A small-molecule ligand and the protein it binds are described below.
Small molecule (SMILES): CN(c1ncnc2nc[nH]c12)C1CCCCC1

Sequence of chain 1.A:
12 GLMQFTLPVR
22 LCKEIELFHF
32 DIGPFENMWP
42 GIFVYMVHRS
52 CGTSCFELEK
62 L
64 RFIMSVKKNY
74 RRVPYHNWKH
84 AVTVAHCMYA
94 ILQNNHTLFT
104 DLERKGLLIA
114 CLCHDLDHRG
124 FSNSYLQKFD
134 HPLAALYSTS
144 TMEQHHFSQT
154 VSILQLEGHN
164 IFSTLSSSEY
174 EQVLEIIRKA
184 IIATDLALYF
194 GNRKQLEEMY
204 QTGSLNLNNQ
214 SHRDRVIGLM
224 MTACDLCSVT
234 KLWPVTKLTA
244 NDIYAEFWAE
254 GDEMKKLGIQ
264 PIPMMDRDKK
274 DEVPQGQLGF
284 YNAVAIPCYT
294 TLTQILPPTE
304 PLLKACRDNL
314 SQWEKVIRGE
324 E

Binding-site contacts:
Ligand atom C3 contacts residue ILE246 of chain 1.A at 4.3 Å (hydrophobic).
Ligand atom C9 contacts residue PHE283 of chain 1.A at 3.9 Å (hydrophobic).
Ligand atom N5 contacts residue PHE283 of chain 1.A at 3.7 Å.
Ligand atom C2 contacts residue PHE250 of chain 1.A at 4.3 Å (hydrophobic).
Ligand atom N7 contacts residue PHE283 of chain 1.A at 4.0 Å.
Ligand atom C1 contacts residue ILE246 of chain 1.A at 3.9 Å (hydrophobic).
Ligand atom N5 contacts residue LEU229 of chain 1.A at 4.2 Å.
Ligand atom C13 contacts residue PHE250 of chain 1.A at 4.3 Å (hydrophobic).
Ligand atom N8 contacts residue PHE283 of chain 1.A at 3.8 Å.
Ligand atom C11 contacts residue LEU229 of chain 1.A at 3.9 Å (hydrophobic).
Ligand atom N6 contacts residue PHE250 of chain 1.A at 3.5 Å.
Ligand atom C11 contacts residue TYR78 of chain 1.A at 4.1 Å (hydrophobic).
Ligand atom C3 contacts residue GLN280 of chain 1.A at 3.8 Å.
Ligand atom N8 contacts residue GLN280 of chain 1.A at 3.2 Å (h-bond).
Ligand atom N7 contacts residue GLN280 of chain 1.A at 3.0 Å (h-bond).
Ligand atom C9 contacts residue GLN280 of chain 1.A at 4.2 Å.
Ligand atom N7 contacts residue VAL232 of chain 1.A at 4.1 Å.
Ligand atom N7 contacts residue ILE246 of chain 1.A at 4.0 Å.
Ligand atom C15 contacts residue PHE250 of chain 1.A at 4.2 Å (hydrophobic).
Ligand atom C10 contacts residue PHE250 of chain 1.A at 4.1 Å (hydrophobic).
Ligand atom C9 contacts residue SER231 of chain 1.A at 4.0 Å.
Ligand atom C13 contacts residue TYR78 of chain 1.A at 4.3 Å (hydrophobic).
Ligand atom C12 contacts residue MET267 of chain 1.A at 4.1 Å (hydrophobic).
Ligand atom N4 contacts residue VAL232 of chain 1.A at 4.1 Å.
Ligand atom C12 contacts residue PHE283 of chain 1.A at 3.7 Å (hydrophobic).
Ligand atom C3 contacts residue PHE283 of chain 1.A at 3.8 Å (hydrophobic).
Ligand atom C1 contacts residue PHE283 of chain 1.A at 3.5 Å (hydrophobic).
Ligand atom C9 contacts residue ILE246 of chain 1.A at 3.5 Å (hydrophobic).
Ligand atom N6 contacts residue PHE283 of chain 1.A at 3.5 Å.
Ligand atom C9 contacts residue VAL232 of chain 1.A at 3.4 Å (hydrophobic).
Ligand atom C12 contacts residue PHE250 of chain 1.A at 3.5 Å (hydrophobic).
Ligand atom C2 contacts residue PHE283 of chain 1.A at 3.5 Å (hydrophobic).
Ligand atom C11 contacts residue ILE246 of chain 1.A at 4.2 Å (hydrophobic).
Ligand atom C12 contacts residue GLN280 of chain 1.A at 4.3 Å.
Ligand atom N4 contacts residue PHE283 of chain 1.A at 3.7 Å.
Ligand atom N8 contacts residue PHE250 of chain 1.A at 4.3 Å.
Ligand atom N4 contacts residue ILE246 of chain 1.A at 3.5 Å.
Ligand atom C16 contacts residue LEU189 of chain 1.A at 4.2 Å (hydrophobic).
Ligand atom C14 contacts residue LEU189 of chain 1.A at 3.9 Å (hydrophobic).
Ligand atom C15 contacts residue HIS79 of chain 1.A at 3.6 Å.